Binding-site contacts:
Ligand atom C5 contacts residue ASN15 of chain 1.I at 3.9 Å.
Ligand atom N2 contacts residue ASN15 of chain 1.I at 2.9 Å (h-bond).
Ligand atom C7 contacts residue ASN15 of chain 1.I at 3.2 Å.
Ligand atom C3 contacts residue ASN15 of chain 1.I at 3.8 Å.
Ligand atom C2 contacts residue ASN15 of chain 1.I at 2.5 Å.
Ligand atom O5 contacts residue ASN15 of chain 1.I at 2.5 Å (h-bond).
Ligand atom C4 contacts residue ASN15 of chain 1.I at 4.4 Å.
Ligand atom C1 contacts residue ASN15 of chain 1.I at 1.5 Å.
Ligand atom O7 contacts residue THR17 of chain 1.I at 4.4 Å.
Ligand atom O7 contacts residue ASN15 of chain 1.I at 4.1 Å.
Ligand atom C8 contacts residue ASN15 of chain 1.I at 3.2 Å.

Sequence of chain 1.I:
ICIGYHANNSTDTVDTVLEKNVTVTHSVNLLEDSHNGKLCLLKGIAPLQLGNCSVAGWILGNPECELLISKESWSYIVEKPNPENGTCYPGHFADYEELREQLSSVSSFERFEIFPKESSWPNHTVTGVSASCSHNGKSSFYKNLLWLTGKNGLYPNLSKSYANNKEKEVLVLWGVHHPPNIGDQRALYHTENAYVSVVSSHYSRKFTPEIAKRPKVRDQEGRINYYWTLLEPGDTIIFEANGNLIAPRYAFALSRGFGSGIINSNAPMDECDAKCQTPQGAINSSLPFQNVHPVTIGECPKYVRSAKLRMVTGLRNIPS

A small-molecule ligand and the protein it binds are described below.
Small molecule (SMILES): CC(=O)N[C@@H]1[C@@H](O)[C@H](O)[C@@H](CO)O[C@H]1O